Binding-site contacts:
Ligand atom C1 contacts residue ASN146 of chain 1.D at 1.4 Å.
Ligand atom O7 contacts residue PRO96 of chain 1.D at 3.7 Å.
Ligand atom C2 contacts residue ASN146 of chain 1.D at 2.5 Å.
Ligand atom C8 contacts residue VAL138 of chain 1.D at 4.0 Å (hydrophobic).
Ligand atom C3 contacts residue ASN146 of chain 1.D at 3.8 Å.
Ligand atom C4 contacts residue ASP95 of chain 1.D at 4.3 Å.
Ligand atom C2 contacts residue SER311 of chain 1.D at 3.7 Å.
Ligand atom O3 contacts residue SER311 of chain 1.D at 4.4 Å.
Ligand atom O5 contacts residue ASN310 of chain 1.D at 4.1 Å.
Ligand atom C5 contacts residue ASN146 of chain 1.D at 3.6 Å.
Ligand atom C7 contacts residue ASN146 of chain 1.D at 3.4 Å.
Ligand atom C8 contacts residue LEU145 of chain 1.D at 3.9 Å (hydrophobic).
Ligand atom C6 contacts residue ASN310 of chain 1.D at 4.4 Å.
Ligand atom O3 contacts residue ASN310 of chain 1.D at 4.2 Å.
Ligand atom C3 contacts residue SER311 of chain 1.D at 3.9 Å.
Ligand atom C7 contacts residue VAL138 of chain 1.D at 4.4 Å (hydrophobic).
Ligand atom C8 contacts residue SER311 of chain 1.D at 3.6 Å.
Ligand atom O5 contacts residue ASN146 of chain 1.D at 2.3 Å (h-bond).
Ligand atom C1 contacts residue SER311 of chain 1.D at 4.0 Å.
Ligand atom C1 contacts residue ASN310 of chain 1.D at 4.0 Å.
Ligand atom N2 contacts residue ASN146 of chain 1.D at 3.0 Å (h-bond).
Ligand atom C4 contacts residue ASN310 of chain 1.D at 3.9 Å.
Ligand atom C8 contacts residue ASN244 of chain 1.D at 4.1 Å.
Ligand atom C4 contacts residue ASN146 of chain 1.D at 4.2 Å.
Ligand atom C3 contacts residue ASN310 of chain 1.D at 3.7 Å.
Ligand atom O7 contacts residue VAL138 of chain 1.D at 4.2 Å.
Ligand atom O3 contacts residue CYS309 of chain 1.D at 2.9 Å (h-bond).
Ligand atom C7 contacts residue SER311 of chain 1.D at 3.7 Å.
Ligand atom C5 contacts residue ASN310 of chain 1.D at 3.4 Å.
Ligand atom N2 contacts residue SER311 of chain 1.D at 2.9 Å (h-bond).
Ligand atom C2 contacts residue ASN310 of chain 1.D at 4.4 Å.
Ligand atom O7 contacts residue ASN146 of chain 1.D at 3.5 Å (h-bond).
Ligand atom N2 contacts residue CYS309 of chain 1.D at 4.2 Å.
Ligand atom O3 contacts residue ASP95 of chain 1.D at 4.4 Å.
Ligand atom C3 contacts residue CYS309 of chain 1.D at 4.1 Å (hydrophobic).
Ligand atom O4 contacts residue ASN310 of chain 1.D at 3.8 Å.

A small-molecule ligand and the protein it binds are described below.
Small molecule (SMILES): CC(=O)N[C@@H]1[C@@H](O)[C@H](O)[C@@H](CO)O[C@H]1O

Sequence of chain 1.D:
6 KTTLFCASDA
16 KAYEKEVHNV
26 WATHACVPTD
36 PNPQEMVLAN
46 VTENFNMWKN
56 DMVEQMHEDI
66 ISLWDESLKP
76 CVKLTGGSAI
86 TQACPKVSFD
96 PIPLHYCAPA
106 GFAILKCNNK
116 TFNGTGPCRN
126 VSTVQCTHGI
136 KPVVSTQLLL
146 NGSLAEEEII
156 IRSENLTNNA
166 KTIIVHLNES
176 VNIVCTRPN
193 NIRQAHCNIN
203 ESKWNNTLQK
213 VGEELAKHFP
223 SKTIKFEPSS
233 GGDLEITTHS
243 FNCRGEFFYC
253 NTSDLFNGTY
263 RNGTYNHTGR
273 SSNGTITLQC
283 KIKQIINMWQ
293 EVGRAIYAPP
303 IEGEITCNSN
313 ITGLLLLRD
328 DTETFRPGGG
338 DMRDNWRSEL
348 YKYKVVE